Binding-site contacts:
Ligand atom C3 contacts residue ARG216 of chain 1.A at 4.3 Å.
Ligand atom C7 contacts residue NAG1 of chain 3.J at 3.9 Å.
Ligand atom O5 contacts residue LEU238 of chain 3.A at 4.2 Å.
Ligand atom C2 contacts residue ASN159 of chain 3.A at 2.5 Å.
Ligand atom C6 contacts residue ASN219 of chain 1.A at 4.4 Å.
Ligand atom C1 contacts residue SER213 of chain 1.A at 4.1 Å.
Ligand atom C6 contacts residue LEU238 of chain 3.A at 4.4 Å (hydrophobic).
Ligand atom O7 contacts residue NAG1 of chain 3.J at 3.7 Å.
Ligand atom C8 contacts residue THR181 of chain 1.A at 4.1 Å.
Ligand atom C7 contacts residue PRO215 of chain 1.A at 4.3 Å (hydrophobic).
Ligand atom C8 contacts residue SER213 of chain 1.A at 3.5 Å.
Ligand atom C6 contacts residue THR161 of chain 3.A at 4.2 Å.
Ligand atom C5 contacts residue ASN159 of chain 3.A at 3.6 Å.
Ligand atom O7 contacts residue PRO215 of chain 1.A at 3.5 Å.
Ligand atom C2 contacts residue SER213 of chain 1.A at 3.8 Å.
Ligand atom C3 contacts residue SER213 of chain 1.A at 3.9 Å.
Ligand atom N2 contacts residue ASN159 of chain 3.A at 3.2 Å (h-bond).
Ligand atom O5 contacts residue ARG216 of chain 1.A at 4.3 Å.
Ligand atom C8 contacts residue ILE236 of chain 3.A at 4.1 Å (hydrophobic).
Ligand atom O3 contacts residue SER213 of chain 1.A at 4.4 Å.
Ligand atom C7 contacts residue ASN159 of chain 3.A at 3.7 Å.
Ligand atom C5 contacts residue LEU238 of chain 3.A at 4.3 Å (hydrophobic).
Ligand atom O3 contacts residue ARG216 of chain 1.A at 3.8 Å.
Ligand atom C7 contacts residue SER213 of chain 1.A at 3.7 Å.
Ligand atom N2 contacts residue SER213 of chain 1.A at 2.9 Å (h-bond).
Ligand atom O7 contacts residue ARG216 of chain 1.A at 2.9 Å (salt-bridge).
Ligand atom C3 contacts residue ASN159 of chain 3.A at 3.8 Å.
Ligand atom C2 contacts residue ARG216 of chain 1.A at 4.1 Å.
Ligand atom C8 contacts residue NAG1 of chain 3.J at 4.0 Å.
Ligand atom C1 contacts residue ASN159 of chain 3.A at 1.4 Å.
Ligand atom O7 contacts residue ASN159 of chain 3.A at 3.8 Å.
Ligand atom C8 contacts residue ARG216 of chain 1.A at 4.4 Å.
Ligand atom O7 contacts residue ARG214 of chain 1.A at 4.2 Å.
Ligand atom O6 contacts residue ARG216 of chain 1.A at 3.5 Å (salt-bridge).
Ligand atom C5 contacts residue ASN219 of chain 1.A at 3.8 Å.
Ligand atom C4 contacts residue ASN159 of chain 3.A at 4.2 Å.
Ligand atom O5 contacts residue ASN159 of chain 3.A at 2.3 Å (h-bond).
Ligand atom C7 contacts residue ARG216 of chain 1.A at 3.9 Å.
Ligand atom C8 contacts residue PRO215 of chain 1.A at 4.2 Å (hydrophobic).
Ligand atom C4 contacts residue ARG216 of chain 1.A at 4.1 Å.

Sequence of chain 3.A:
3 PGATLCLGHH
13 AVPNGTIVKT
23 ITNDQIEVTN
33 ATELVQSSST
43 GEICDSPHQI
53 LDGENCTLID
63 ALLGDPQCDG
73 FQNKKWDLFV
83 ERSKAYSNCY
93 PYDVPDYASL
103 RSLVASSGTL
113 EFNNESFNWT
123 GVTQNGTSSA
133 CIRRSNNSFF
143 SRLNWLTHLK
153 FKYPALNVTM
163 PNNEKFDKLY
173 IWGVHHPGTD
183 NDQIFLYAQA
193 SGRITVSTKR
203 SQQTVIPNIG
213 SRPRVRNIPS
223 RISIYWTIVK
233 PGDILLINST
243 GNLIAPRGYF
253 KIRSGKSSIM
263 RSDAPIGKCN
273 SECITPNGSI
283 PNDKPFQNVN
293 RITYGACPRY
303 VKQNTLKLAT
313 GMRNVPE

A protein and the small-molecule ligand that binds it are described below.
Small molecule (SMILES): CC(=O)N[C@H]1[C@H](O[C@H]2[C@H](O)[C@@H](NC(C)=O)CO[C@@H]2CO)O[C@H](CO)[C@@H](O[C@@H]2O[C@H](CO)[C@@H](O)[C@H](O)[C@@H]2O)[C@@H]1O

Sequence of chain 1.A:
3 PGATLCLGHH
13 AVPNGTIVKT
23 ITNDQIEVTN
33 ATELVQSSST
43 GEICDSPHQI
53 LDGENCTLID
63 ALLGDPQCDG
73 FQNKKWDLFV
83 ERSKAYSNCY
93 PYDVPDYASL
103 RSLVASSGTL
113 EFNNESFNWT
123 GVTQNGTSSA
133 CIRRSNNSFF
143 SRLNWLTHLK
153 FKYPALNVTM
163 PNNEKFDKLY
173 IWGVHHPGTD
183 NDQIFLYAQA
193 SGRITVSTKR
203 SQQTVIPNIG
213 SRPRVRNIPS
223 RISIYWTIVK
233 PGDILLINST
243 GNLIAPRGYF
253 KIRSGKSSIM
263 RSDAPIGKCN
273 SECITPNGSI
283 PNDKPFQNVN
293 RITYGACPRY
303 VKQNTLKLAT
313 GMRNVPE